Sequence of chain 1.F:
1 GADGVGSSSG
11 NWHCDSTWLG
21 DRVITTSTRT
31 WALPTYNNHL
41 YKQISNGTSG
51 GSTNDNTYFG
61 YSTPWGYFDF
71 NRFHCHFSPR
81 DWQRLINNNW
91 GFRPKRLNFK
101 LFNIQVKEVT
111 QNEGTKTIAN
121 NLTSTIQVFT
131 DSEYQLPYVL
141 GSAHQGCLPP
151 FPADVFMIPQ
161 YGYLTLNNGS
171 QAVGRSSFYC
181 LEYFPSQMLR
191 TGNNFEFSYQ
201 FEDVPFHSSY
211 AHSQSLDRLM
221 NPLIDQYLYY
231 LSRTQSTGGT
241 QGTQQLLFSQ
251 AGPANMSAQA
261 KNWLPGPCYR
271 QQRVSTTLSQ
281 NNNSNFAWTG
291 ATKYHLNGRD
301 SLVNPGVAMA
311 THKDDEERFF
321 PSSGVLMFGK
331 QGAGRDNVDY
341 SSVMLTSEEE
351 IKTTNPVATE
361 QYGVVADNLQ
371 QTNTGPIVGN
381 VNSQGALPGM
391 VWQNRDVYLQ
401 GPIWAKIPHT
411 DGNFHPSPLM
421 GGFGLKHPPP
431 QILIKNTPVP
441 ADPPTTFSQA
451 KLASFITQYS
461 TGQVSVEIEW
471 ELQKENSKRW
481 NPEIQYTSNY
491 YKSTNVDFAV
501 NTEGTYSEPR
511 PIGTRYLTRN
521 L

This protein binds this small molecule.
Small molecule (SMILES): Nc1ccn([C@H]2C[C@H](O)[C@@H](COP(=O)(O)O)O2)c(=O)n1

Binding-site contacts:
Ligand atom C3' contacts residue DA1 of chain 1.TB at 2.6 Å.
Ligand atom C4' contacts residue DA1 of chain 1.TB at 3.7 Å.
Ligand atom O3' contacts residue DA1 of chain 1.TB at 1.6 Å.
Ligand atom C2' contacts residue DA1 of chain 1.TB at 3.7 Å.
Ligand atom O3' contacts residue PRO205 of chain 1.F at 4.1 Å.
Ligand atom C5' contacts residue DA1 of chain 1.TB at 3.6 Å.
Ligand atom C2' contacts residue PRO205 of chain 1.F at 4.5 Å (hydrophobic).
Ligand atom O5' contacts residue DA1 of chain 1.TB at 3.9 Å.